Sequence of chain 1.A:
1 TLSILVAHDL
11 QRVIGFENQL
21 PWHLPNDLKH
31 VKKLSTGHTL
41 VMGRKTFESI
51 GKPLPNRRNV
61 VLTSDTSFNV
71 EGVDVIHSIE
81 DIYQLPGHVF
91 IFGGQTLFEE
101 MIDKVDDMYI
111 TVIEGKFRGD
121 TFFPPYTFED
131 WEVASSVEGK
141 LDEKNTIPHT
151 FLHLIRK

This protein binds this small molecule.
Small molecule (SMILES): COc1cc(C(C)(C)C#Cc2c(C)nc(N)nc2N)cc(OC)c1OC

Binding-site contacts:
Ligand atom N1 contacts residue ALA7 of chain 1.A at 3.6 Å (h-bond).
Ligand atom C1Y contacts residue LEU20 of chain 1.A at 3.9 Å (hydrophobic).
Ligand atom C1U contacts residue VAL31 of chain 1.A at 3.9 Å (hydrophobic).
Ligand atom C1M contacts residue ILE50 of chain 1.A at 3.9 Å (hydrophobic).
Ligand atom N1Z contacts residue ALA7 of chain 1.A at 3.6 Å.
Ligand atom N1Z contacts residue ASP27 of chain 1.A at 3.0 Å (salt-bridge).
Ligand atom C1U contacts residue LEU28 of chain 1.A at 3.9 Å (hydrophobic).
Ligand atom N1Z contacts residue VAL31 of chain 1.A at 3.8 Å.
Ligand atom N1 contacts residue VAL6 of chain 1.A at 3.4 Å.
Ligand atom N1G contacts residue LEU5 of chain 1.A at 2.8 Å (h-bond).
Ligand atom C1P contacts residue SER49 of chain 1.A at 3.5 Å.
Ligand atom C2 contacts residue ASP27 of chain 1.A at 3.5 Å.
Ligand atom C6 contacts residue LEU5 of chain 1.A at 3.6 Å (hydrophobic).
Ligand atom N3 contacts residue VAL31 of chain 1.A at 3.5 Å.
Ligand atom N1 contacts residue LEU5 of chain 1.A at 3.5 Å (h-bond).
Ligand atom C6 contacts residue NDP1 of chain 1.C at 3.3 Å.
Ligand atom C1I contacts residue NDP1 of chain 1.C at 3.7 Å.
Ligand atom C4 contacts residue VAL31 of chain 1.A at 3.8 Å (hydrophobic).
Ligand atom N1 contacts residue VAL31 of chain 1.A at 3.8 Å.
Ligand atom C1Y contacts residue ASP27 of chain 1.A at 3.2 Å.
Ligand atom C1W contacts residue LEU54 of chain 1.A at 3.5 Å (hydrophobic).
Ligand atom C2 contacts residue ALA7 of chain 1.A at 3.5 Å (hydrophobic).
Ligand atom N1Z contacts residue LEU5 of chain 1.A at 3.7 Å.
Ligand atom N1 contacts residue NDP1 of chain 1.C at 3.7 Å.
Ligand atom C1K contacts residue LEU20 of chain 1.A at 3.8 Å (hydrophobic).
Ligand atom C2 contacts residue VAL31 of chain 1.A at 3.5 Å (hydrophobic).
Ligand atom C5 contacts residue NDP1 of chain 1.C at 3.5 Å.
Ligand atom C1H contacts residue NDP1 of chain 1.C at 3.7 Å.
Ligand atom N3 contacts residue ASP27 of chain 1.A at 2.5 Å (salt-bridge).
Ligand atom N1Z contacts residue THR111 of chain 1.A at 3.3 Å (h-bond).
Ligand atom C6 contacts residue PHE92 of chain 1.A at 3.8 Å (hydrophobic).
Ligand atom C4 contacts residue ASP27 of chain 1.A at 3.3 Å.
Ligand atom C1W contacts residue ILE50 of chain 1.A at 3.7 Å (hydrophobic).
Ligand atom C1X contacts residue THR46 of chain 1.A at 3.5 Å.
Ligand atom C2 contacts residue VAL6 of chain 1.A at 3.6 Å (hydrophobic).
Ligand atom C1X contacts residue NDP1 of chain 1.C at 3.8 Å.
Ligand atom N1Z contacts residue VAL6 of chain 1.A at 3.3 Å (h-bond).
Ligand atom N3 contacts residue ALA7 of chain 1.A at 3.5 Å.
Ligand atom N1G contacts residue NDP1 of chain 1.C at 3.4 Å (h-bond).
Ligand atom N1G contacts residue PHE92 of chain 1.A at 3.2 Å.